Sequence of chain 1.C:
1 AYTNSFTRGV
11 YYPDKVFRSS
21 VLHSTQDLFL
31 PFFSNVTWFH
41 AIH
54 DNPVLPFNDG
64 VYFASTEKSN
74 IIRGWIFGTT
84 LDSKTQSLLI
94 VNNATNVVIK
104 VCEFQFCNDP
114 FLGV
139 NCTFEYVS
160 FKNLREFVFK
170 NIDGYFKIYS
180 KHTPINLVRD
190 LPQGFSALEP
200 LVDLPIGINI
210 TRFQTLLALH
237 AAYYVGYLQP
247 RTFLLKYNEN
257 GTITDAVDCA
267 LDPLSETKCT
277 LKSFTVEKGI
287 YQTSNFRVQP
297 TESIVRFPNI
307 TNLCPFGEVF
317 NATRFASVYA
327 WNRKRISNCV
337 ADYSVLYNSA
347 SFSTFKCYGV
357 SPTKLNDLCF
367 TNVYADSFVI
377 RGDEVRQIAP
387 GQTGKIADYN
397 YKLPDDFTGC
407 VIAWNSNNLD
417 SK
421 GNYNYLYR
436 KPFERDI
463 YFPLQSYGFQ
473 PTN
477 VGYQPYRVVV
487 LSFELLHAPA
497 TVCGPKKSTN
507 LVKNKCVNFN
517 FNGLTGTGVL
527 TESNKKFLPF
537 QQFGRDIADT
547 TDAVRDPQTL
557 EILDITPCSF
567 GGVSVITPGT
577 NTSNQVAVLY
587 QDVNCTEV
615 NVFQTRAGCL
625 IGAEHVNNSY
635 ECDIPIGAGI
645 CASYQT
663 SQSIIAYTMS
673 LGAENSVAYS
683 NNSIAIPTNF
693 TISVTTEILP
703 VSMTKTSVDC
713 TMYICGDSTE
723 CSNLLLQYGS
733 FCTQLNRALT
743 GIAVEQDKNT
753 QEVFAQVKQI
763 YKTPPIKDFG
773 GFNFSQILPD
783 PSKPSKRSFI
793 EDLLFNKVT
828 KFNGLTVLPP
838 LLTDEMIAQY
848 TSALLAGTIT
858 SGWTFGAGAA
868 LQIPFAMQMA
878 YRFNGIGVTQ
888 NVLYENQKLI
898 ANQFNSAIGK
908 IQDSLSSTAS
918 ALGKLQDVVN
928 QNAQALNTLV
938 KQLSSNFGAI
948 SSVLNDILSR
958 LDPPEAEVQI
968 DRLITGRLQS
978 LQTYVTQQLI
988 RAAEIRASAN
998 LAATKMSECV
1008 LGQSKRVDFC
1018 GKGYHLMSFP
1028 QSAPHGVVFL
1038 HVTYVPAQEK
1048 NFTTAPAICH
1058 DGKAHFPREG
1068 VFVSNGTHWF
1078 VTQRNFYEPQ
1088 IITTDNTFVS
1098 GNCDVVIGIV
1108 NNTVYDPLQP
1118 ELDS

Binding-site contacts:
Ligand atom O7 contacts residue GLU106 of chain 1.C at 3.6 Å.
Ligand atom N2 contacts residue ASN139 of chain 1.C at 3.0 Å (h-bond).
Ligand atom C3 contacts residue ASN139 of chain 1.C at 3.9 Å.
Ligand atom C5 contacts residue ASN139 of chain 1.C at 3.8 Å.
Ligand atom C1 contacts residue ASN139 of chain 1.C at 1.5 Å.
Ligand atom O7 contacts residue ASN139 of chain 1.C at 4.3 Å.
Ligand atom C4 contacts residue ASN139 of chain 1.C at 4.3 Å.
Ligand atom O5 contacts residue ASN139 of chain 1.C at 2.4 Å (h-bond).
Ligand atom C8 contacts residue ASN139 of chain 1.C at 4.0 Å.
Ligand atom C2 contacts residue ASN139 of chain 1.C at 2.5 Å.
Ligand atom C7 contacts residue GLU106 of chain 1.C at 4.2 Å.
Ligand atom C7 contacts residue ASN139 of chain 1.C at 3.8 Å.

The small molecule below binds the protein below.
Small molecule (SMILES): CC(=O)N[C@@H]1[C@@H](O)[C@H](O)[C@@H](CO)O[C@H]1O